The small molecule below binds the protein below.
Small molecule (SMILES): CC(=O)N[C@@H]1[C@@H](O)[C@H](O)[C@@H](CO)O[C@H]1O

Binding-site contacts:
Ligand atom C5 contacts residue TYR79 of chain 1.C at 4.3 Å (hydrophobic).
Ligand atom C1 contacts residue ASN81 of chain 1.C at 1.4 Å.
Ligand atom C5 contacts residue ASN81 of chain 1.C at 3.7 Å.
Ligand atom O6 contacts residue TYR79 of chain 1.C at 3.4 Å (h-bond).
Ligand atom C4 contacts residue ASN81 of chain 1.C at 4.2 Å.
Ligand atom C1 contacts residue TYR79 of chain 1.C at 4.4 Å (hydrophobic).
Ligand atom C7 contacts residue ASN81 of chain 1.C at 4.0 Å.
Ligand atom O5 contacts residue ASN81 of chain 1.C at 2.4 Å (h-bond).
Ligand atom O5 contacts residue TYR79 of chain 1.C at 3.4 Å (h-bond).
Ligand atom N2 contacts residue ASN81 of chain 1.C at 2.9 Å (h-bond).
Ligand atom C2 contacts residue ASN81 of chain 1.C at 2.4 Å.
Ligand atom C3 contacts residue ASN81 of chain 1.C at 3.8 Å.
Ligand atom C6 contacts residue TYR79 of chain 1.C at 3.9 Å (hydrophobic).

Sequence of chain 1.C:
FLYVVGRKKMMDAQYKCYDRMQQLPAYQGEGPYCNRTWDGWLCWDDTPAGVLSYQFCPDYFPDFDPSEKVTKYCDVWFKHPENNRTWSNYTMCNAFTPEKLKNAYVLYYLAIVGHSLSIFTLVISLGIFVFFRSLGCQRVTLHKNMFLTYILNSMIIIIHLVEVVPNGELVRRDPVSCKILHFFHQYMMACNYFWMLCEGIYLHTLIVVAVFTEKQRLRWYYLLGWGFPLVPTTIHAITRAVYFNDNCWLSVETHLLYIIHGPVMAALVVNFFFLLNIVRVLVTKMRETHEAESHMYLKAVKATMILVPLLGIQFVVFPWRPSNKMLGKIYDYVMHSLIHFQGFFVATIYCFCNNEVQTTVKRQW